Binding-site contacts:
Ligand atom C7 contacts residue SER25 of chain 1.C at 4.1 Å.
Ligand atom N2 contacts residue ALA24 of chain 1.C at 4.2 Å.
Ligand atom N2 contacts residue GLU23 of chain 1.C at 4.5 Å.
Ligand atom O5 contacts residue ASN77 of chain 1.C at 2.2 Å (h-bond).
Ligand atom O7 contacts residue ALA24 of chain 1.C at 4.0 Å.
Ligand atom C5 contacts residue ASN77 of chain 1.C at 3.5 Å.
Ligand atom C7 contacts residue ASN77 of chain 1.C at 3.3 Å.
Ligand atom C2 contacts residue ASN77 of chain 1.C at 2.4 Å.
Ligand atom C8 contacts residue ALA24 of chain 1.C at 3.1 Å (hydrophobic).
Ligand atom C4 contacts residue ASN77 of chain 1.C at 4.1 Å.
Ligand atom C8 contacts residue SER25 of chain 1.C at 2.9 Å.
Ligand atom C3 contacts residue ASN77 of chain 1.C at 3.7 Å.
Ligand atom O7 contacts residue SER25 of chain 1.C at 4.2 Å.
Ligand atom C1 contacts residue ASN77 of chain 1.C at 1.3 Å.
Ligand atom C8 contacts residue ASN77 of chain 1.C at 4.4 Å.
Ligand atom O7 contacts residue ASN77 of chain 1.C at 3.3 Å (h-bond).
Ligand atom C7 contacts residue ALA24 of chain 1.C at 3.6 Å (hydrophobic).
Ligand atom N2 contacts residue ASN77 of chain 1.C at 2.9 Å (h-bond).

A protein and the small-molecule ligand that binds it are described below.
Small molecule (SMILES): CC(=O)N[C@@H]1[C@@H](O)[C@H](O)[C@@H](CO)O[C@H]1O

Sequence of chain 1.C:
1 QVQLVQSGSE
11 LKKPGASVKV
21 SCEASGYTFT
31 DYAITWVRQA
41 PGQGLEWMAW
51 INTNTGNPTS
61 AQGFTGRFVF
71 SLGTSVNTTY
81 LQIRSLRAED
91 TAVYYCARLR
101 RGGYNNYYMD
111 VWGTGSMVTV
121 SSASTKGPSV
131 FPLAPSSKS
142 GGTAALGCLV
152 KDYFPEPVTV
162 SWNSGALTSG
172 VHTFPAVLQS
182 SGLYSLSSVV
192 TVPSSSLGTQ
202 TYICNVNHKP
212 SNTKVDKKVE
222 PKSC